Binding-site contacts:
Ligand atom C1 contacts residue ASN119 of chain 1.I at 1.5 Å.
Ligand atom C1 contacts residue PHE117 of chain 1.I at 3.7 Å (hydrophobic).
Ligand atom O7 contacts residue ASN119 of chain 1.I at 3.4 Å (h-bond).
Ligand atom O5 contacts residue ASN119 of chain 1.I at 2.4 Å (h-bond).
Ligand atom O5 contacts residue PHE117 of chain 1.I at 3.9 Å.
Ligand atom C8 contacts residue ASN119 of chain 1.I at 3.5 Å.
Ligand atom C8 contacts residue HIS115 of chain 1.I at 4.0 Å.
Ligand atom C3 contacts residue ASN119 of chain 1.I at 3.9 Å.
Ligand atom C2 contacts residue ASN119 of chain 1.I at 2.5 Å.
Ligand atom C5 contacts residue ASN119 of chain 1.I at 3.8 Å.
Ligand atom C7 contacts residue ASN119 of chain 1.I at 3.1 Å.
Ligand atom N2 contacts residue ASN119 of chain 1.I at 2.9 Å (h-bond).
Ligand atom C4 contacts residue ASN119 of chain 1.I at 4.3 Å.

The protein below binds the small molecule below.
Small molecule (SMILES): CC(=O)N[C@H]1[C@H](O[C@H]2[C@H](O)[C@@H](NC(C)=O)CO[C@@H]2CO)O[C@H](CO)[C@@H](O)[C@@H]1O

Sequence of chain 1.I:
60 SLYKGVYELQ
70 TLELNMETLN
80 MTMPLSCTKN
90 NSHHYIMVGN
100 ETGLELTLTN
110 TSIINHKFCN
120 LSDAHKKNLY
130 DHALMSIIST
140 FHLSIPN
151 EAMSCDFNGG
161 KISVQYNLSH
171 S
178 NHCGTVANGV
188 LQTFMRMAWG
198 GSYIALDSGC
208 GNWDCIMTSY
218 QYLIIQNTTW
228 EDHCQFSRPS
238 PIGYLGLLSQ